Binding-site contacts:
Ligand atom N5 contacts residue LEU158 of chain 1.H at 3.4 Å.
Ligand atom C8 contacts residue PHE105 of chain 1.H at 3.3 Å (hydrophobic).
Ligand atom C15 contacts residue ARG628 of chain 1.G at 3.3 Å.
Ligand atom C8 contacts residue ALA46 of chain 1.H at 3.8 Å (hydrophobic).
Ligand atom N2 contacts residue LEU158 of chain 1.H at 3.6 Å.
Ligand atom C17 contacts residue TYR107 of chain 1.H at 3.6 Å (hydrophobic).
Ligand atom C6 contacts residue ALA46 of chain 1.H at 3.7 Å (hydrophobic).
Ligand atom C14 contacts residue ASP109 of chain 1.H at 3.8 Å.
Ligand atom C21 contacts residue ILE25 of chain 1.H at 3.5 Å (hydrophobic).
Ligand atom C9 contacts residue LEU158 of chain 1.H at 3.5 Å (hydrophobic).
Ligand atom C9 contacts residue ALA168 of chain 1.H at 4.0 Å (hydrophobic).
Ligand atom C3 contacts residue LEU158 of chain 1.H at 3.7 Å (hydrophobic).
Ligand atom N4 contacts residue GLU106 of chain 1.H at 3.9 Å.
Ligand atom C6 contacts residue GLU106 of chain 1.H at 3.2 Å.
Ligand atom C7 contacts residue PHE105 of chain 1.H at 3.9 Å (hydrophobic).
Ligand atom C6 contacts residue LEU158 of chain 1.H at 3.7 Å (hydrophobic).
Ligand atom N3 contacts residue LEU158 of chain 1.H at 3.8 Å.
Ligand atom O1 contacts residue ASP111 of chain 1.H at 3.6 Å.
Ligand atom N4 contacts residue LEU158 of chain 1.H at 3.9 Å.
Ligand atom C6 contacts residue MET108 of chain 1.H at 3.7 Å (hydrophobic).
Ligand atom C17 contacts residue ILE609 of chain 1.G at 4.0 Å (hydrophobic).
Ligand atom C7 contacts residue LEU158 of chain 1.H at 3.9 Å (hydrophobic).
Ligand atom C12 contacts residue VAL33 of chain 1.H at 4.0 Å (hydrophobic).
Ligand atom C1 contacts residue MET108 of chain 1.H at 3.8 Å (hydrophobic).
Ligand atom N1 contacts residue MET108 of chain 1.H at 3.1 Å (h-bond).
Ligand atom C20 contacts residue ILE25 of chain 1.H at 4.0 Å (hydrophobic).
Ligand atom C8 contacts residue LYS48 of chain 1.H at 4.0 Å.
Ligand atom C18 contacts residue ASN607 of chain 1.G at 3.6 Å.
Ligand atom C2 contacts residue LEU158 of chain 1.H at 3.8 Å (hydrophobic).
Ligand atom C20 contacts residue ARG628 of chain 1.G at 3.9 Å.
Ligand atom C21 contacts residue ARG628 of chain 1.G at 3.7 Å.
Ligand atom C16 contacts residue ARG628 of chain 1.G at 3.5 Å.
Ligand atom C12 contacts residue GLY26 of chain 1.H at 3.9 Å.
Ligand atom C14 contacts residue TYR107 of chain 1.H at 3.9 Å (hydrophobic).
Ligand atom N4 contacts residue MET108 of chain 1.H at 3.1 Å (h-bond).
Ligand atom N4 contacts residue TYR107 of chain 1.H at 3.9 Å.
Ligand atom C20 contacts residue ARG647 of chain 1.G at 3.9 Å.
Ligand atom C5 contacts residue LEU158 of chain 1.H at 3.7 Å (hydrophobic).
Ligand atom C4 contacts residue LEU158 of chain 1.H at 3.4 Å (hydrophobic).
Ligand atom C19 contacts residue ASN607 of chain 1.G at 3.6 Å.

Sequence of chain 1.G:
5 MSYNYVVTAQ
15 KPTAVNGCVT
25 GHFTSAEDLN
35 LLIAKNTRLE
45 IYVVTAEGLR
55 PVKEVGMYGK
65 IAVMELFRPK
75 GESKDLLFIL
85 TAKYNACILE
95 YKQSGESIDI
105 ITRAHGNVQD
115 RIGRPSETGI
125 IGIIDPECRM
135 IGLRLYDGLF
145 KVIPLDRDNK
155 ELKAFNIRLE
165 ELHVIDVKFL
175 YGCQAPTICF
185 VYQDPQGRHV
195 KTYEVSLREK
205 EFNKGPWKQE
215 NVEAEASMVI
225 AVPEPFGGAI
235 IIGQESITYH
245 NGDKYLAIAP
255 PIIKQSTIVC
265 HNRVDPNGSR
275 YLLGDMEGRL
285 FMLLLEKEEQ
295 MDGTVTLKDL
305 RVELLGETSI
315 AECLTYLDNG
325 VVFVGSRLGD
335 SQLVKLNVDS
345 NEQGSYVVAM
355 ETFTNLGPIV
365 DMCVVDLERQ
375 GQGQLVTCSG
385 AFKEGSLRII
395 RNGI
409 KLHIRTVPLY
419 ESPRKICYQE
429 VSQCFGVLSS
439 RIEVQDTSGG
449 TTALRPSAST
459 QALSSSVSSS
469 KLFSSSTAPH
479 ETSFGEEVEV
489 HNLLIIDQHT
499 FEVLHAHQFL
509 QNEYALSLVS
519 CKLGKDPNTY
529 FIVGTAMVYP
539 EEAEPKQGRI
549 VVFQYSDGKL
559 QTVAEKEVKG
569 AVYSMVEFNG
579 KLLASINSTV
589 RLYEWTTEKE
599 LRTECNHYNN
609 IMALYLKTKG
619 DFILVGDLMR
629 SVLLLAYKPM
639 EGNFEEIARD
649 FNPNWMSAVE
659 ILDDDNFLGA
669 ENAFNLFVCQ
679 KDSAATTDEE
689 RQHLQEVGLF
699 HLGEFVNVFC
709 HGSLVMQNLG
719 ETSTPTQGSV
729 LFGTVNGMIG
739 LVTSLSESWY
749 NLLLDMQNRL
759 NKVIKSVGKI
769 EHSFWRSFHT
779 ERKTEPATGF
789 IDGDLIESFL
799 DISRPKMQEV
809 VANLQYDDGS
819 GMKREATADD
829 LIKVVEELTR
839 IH

This small molecule binds to this protein.
Small molecule (SMILES): CC[C@H](CO)Nc1nc(NCCCc2ccccc2)c2ncn(C(C)C)c2n1

Sequence of chain 1.H:
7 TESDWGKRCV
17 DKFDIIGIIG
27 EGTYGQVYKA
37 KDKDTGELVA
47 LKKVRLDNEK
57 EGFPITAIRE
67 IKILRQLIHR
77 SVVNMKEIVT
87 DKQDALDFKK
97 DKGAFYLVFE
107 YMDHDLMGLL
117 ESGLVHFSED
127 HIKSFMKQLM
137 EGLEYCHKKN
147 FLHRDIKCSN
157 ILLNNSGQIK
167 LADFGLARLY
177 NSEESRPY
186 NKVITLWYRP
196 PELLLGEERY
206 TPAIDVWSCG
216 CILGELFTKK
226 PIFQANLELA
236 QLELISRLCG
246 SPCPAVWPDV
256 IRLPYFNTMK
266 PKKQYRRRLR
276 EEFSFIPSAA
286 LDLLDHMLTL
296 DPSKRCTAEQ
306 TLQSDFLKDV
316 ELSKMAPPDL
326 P